Binding-site contacts:
Ligand atom O1B contacts residue SER127 of chain 2.A at 4.1 Å.
Ligand atom C8 contacts residue TRP142 of chain 2.A at 4.3 Å (hydrophobic).
Ligand atom O1B contacts residue LEU217 of chain 2.A at 4.2 Å.
Ligand atom C8 contacts residue TYR88 of chain 2.A at 4.1 Å (hydrophobic).
Ligand atom N5 contacts residue THR125 of chain 2.A at 3.1 Å (h-bond).
Ligand atom C4 contacts residue THR125 of chain 2.A at 3.4 Å.
Ligand atom C9 contacts residue TRP142 of chain 2.A at 4.1 Å (hydrophobic).
Ligand atom O1B contacts residue THR126 of chain 2.A at 2.9 Å (h-bond).
Ligand atom C4 contacts residue LEU217 of chain 2.A at 4.0 Å (hydrophobic).
Ligand atom C11 contacts residue LEU144 of chain 2.A at 3.7 Å (hydrophobic).
Ligand atom C11 contacts residue GLY124 of chain 2.A at 3.8 Å.
Ligand atom O9 contacts residue SER176 of chain 2.A at 3.8 Å.
Ligand atom O7 contacts residue LEU185 of chain 2.A at 4.1 Å.
Ligand atom C6 contacts residue TRP142 of chain 2.A at 4.3 Å (hydrophobic).
Ligand atom C6 contacts residue THR125 of chain 2.A at 4.2 Å.
Ligand atom O9 contacts residue VAL177 of chain 2.A at 3.7 Å.
Ligand atom O4 contacts residue LEU217 of chain 2.A at 4.1 Å.
Ligand atom O8 contacts residue TYR88 of chain 2.A at 3.5 Å (h-bond).
Ligand atom O9 contacts residue TYR88 of chain 2.A at 3.3 Å (h-bond).
Ligand atom C11 contacts residue TRP142 of chain 2.A at 3.7 Å (hydrophobic).
Ligand atom O10 contacts residue LEU185 of chain 2.A at 3.1 Å.
Ligand atom C10 contacts residue LEU185 of chain 2.A at 4.1 Å (hydrophobic).
Ligand atom C10 contacts residue TRP142 of chain 2.A at 4.0 Å (hydrophobic).
Ligand atom O1A contacts residue SER127 of chain 2.A at 2.9 Å (h-bond).
Ligand atom O8 contacts residue TRP142 of chain 2.A at 4.2 Å.
Ligand atom C1 contacts residue THR126 of chain 2.A at 3.5 Å.
Ligand atom C9 contacts residue SER176 of chain 2.A at 4.3 Å.
Ligand atom C9 contacts residue HIS174 of chain 2.A at 3.5 Å.
Ligand atom O1B contacts residue TYR88 of chain 2.A at 4.3 Å.
Ligand atom C9 contacts residue TYR88 of chain 2.A at 3.5 Å (hydrophobic).
Ligand atom O9 contacts residue HIS174 of chain 2.A at 3.7 Å.
Ligand atom C1 contacts residue SER127 of chain 2.A at 3.8 Å.
Ligand atom C5 contacts residue THR125 of chain 2.A at 3.8 Å.
Ligand atom C10 contacts residue THR125 of chain 2.A at 4.0 Å.
Ligand atom C7 contacts residue TRP142 of chain 2.A at 3.9 Å (hydrophobic).
Ligand atom O4 contacts residue THR125 of chain 2.A at 3.8 Å.
Ligand atom O1A contacts residue THR126 of chain 2.A at 3.3 Å (h-bond).
Ligand atom O10 contacts residue LEU144 of chain 2.A at 4.3 Å.
Ligand atom C11 contacts residue THR125 of chain 2.A at 3.9 Å.
Ligand atom N5 contacts residue TRP142 of chain 2.A at 4.0 Å.

Sequence of chain 2.A:
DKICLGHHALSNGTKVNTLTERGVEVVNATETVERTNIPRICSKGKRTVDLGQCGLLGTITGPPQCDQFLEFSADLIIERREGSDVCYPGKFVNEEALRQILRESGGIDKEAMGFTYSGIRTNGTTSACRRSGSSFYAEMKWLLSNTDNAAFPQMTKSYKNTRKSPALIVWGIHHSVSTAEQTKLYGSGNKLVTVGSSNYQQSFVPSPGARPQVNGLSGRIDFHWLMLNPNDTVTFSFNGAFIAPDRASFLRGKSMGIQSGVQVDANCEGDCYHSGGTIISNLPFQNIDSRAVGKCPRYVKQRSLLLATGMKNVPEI

The small molecule below binds the protein below.
Small molecule (SMILES): CC(=O)N[C@@H]1[C@@H](O)[C@H](O[C@@H]2O[C@H](CO[C@]3(C(=O)O)C[C@H](O)[C@@H](NC(C)=O)[C@H]([C@H](O)[C@H](O)CO)O3)[C@H](O)[C@H](O)[C@H]2O)[C@@H](CO)O[C@H]1O